Binding-site contacts:
Ligand atom C5 contacts residue ASN798 of chain 1.C at 3.7 Å.
Ligand atom C6 contacts residue GLN801 of chain 1.C at 3.2 Å.
Ligand atom C7 contacts residue ASN798 of chain 1.C at 3.3 Å.
Ligand atom N2 contacts residue ASN798 of chain 1.C at 2.9 Å (h-bond).
Ligand atom O5 contacts residue SER800 of chain 1.C at 4.3 Å.
Ligand atom O5 contacts residue GLN801 of chain 1.C at 3.9 Å.
Ligand atom C1 contacts residue ASN798 of chain 1.C at 1.4 Å.
Ligand atom C3 contacts residue ASN798 of chain 1.C at 3.8 Å.
Ligand atom C5 contacts residue SER800 of chain 1.C at 4.4 Å.
Ligand atom C8 contacts residue ASN798 of chain 1.C at 4.5 Å.
Ligand atom C1 contacts residue SER800 of chain 1.C at 4.1 Å.
Ligand atom C5 contacts residue GLN801 of chain 1.C at 3.6 Å.
Ligand atom C4 contacts residue ASN798 of chain 1.C at 4.2 Å.
Ligand atom C2 contacts residue ASN798 of chain 1.C at 2.5 Å.
Ligand atom O7 contacts residue ASN798 of chain 1.C at 3.3 Å (h-bond).
Ligand atom O6 contacts residue GLN801 of chain 1.C at 4.2 Å.
Ligand atom O5 contacts residue ASN798 of chain 1.C at 2.4 Å (h-bond).

A protein and the small-molecule ligand that binds it are described below.
Small molecule (SMILES): CC(=O)N[C@H]1[C@H](O[C@H]2[C@H](O)[C@@H](NC(C)=O)CO[C@@H]2CO)O[C@H](CO)[C@@H](O[C@@H]2O[C@H](CO)[C@@H](O)[C@H](O)[C@@H]2O)[C@@H]1O

Sequence of chain 1.C:
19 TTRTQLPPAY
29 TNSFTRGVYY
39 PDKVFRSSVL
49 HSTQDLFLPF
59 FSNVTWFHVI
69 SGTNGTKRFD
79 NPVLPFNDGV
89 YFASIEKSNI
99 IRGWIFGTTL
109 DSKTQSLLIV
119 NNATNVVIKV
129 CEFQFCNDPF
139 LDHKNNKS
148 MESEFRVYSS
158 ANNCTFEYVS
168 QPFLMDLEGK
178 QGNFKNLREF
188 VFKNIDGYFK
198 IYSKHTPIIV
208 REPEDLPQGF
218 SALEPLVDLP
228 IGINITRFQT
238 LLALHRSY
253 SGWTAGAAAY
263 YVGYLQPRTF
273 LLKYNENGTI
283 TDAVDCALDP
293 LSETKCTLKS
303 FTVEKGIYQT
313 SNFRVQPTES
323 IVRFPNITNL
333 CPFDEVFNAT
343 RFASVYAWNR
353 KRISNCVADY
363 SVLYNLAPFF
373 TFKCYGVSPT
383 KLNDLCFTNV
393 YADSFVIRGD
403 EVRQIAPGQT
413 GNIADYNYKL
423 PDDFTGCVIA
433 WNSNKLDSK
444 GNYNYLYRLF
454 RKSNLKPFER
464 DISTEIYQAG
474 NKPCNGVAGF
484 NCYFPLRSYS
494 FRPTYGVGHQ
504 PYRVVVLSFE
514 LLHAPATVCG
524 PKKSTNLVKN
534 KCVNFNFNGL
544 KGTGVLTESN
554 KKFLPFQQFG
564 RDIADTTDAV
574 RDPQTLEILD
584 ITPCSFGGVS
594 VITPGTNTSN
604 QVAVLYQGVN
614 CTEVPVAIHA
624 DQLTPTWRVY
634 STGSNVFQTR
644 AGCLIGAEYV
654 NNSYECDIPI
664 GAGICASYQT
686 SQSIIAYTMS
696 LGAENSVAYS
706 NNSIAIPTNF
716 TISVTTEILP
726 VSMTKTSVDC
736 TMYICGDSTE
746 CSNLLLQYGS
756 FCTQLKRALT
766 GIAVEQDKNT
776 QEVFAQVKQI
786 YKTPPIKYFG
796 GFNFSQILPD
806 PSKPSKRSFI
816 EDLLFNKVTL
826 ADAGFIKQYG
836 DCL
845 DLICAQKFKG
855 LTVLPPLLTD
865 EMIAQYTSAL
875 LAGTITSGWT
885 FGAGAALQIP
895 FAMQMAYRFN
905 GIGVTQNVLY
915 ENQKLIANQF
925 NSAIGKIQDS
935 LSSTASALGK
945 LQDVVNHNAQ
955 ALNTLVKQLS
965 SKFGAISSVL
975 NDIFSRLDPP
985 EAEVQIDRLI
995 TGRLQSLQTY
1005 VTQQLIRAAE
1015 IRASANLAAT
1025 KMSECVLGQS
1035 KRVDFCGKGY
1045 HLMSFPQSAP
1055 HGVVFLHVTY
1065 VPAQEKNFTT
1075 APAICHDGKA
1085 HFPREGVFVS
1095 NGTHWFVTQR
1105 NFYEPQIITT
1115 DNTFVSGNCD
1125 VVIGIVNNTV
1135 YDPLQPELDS